Binding-site contacts:
Ligand atom C7 contacts residue HIS138 of chain 1.B at 4.5 Å.
Ligand atom C1 contacts residue PRO136 of chain 1.B at 4.1 Å (hydrophobic).
Ligand atom F2 contacts residue HIS138 of chain 1.B at 3.2 Å.
Ligand atom F3 contacts residue PRO136 of chain 1.B at 2.7 Å.
Ligand atom F2 contacts residue SER128 of chain 1.B at 3.8 Å.
Ligand atom C6 contacts residue PRO136 of chain 1.B at 4.4 Å (hydrophobic).
Ligand atom C1 contacts residue HIS138 of chain 1.B at 3.7 Å.
Ligand atom C5 contacts residue HIS138 of chain 1.B at 4.0 Å.
Ligand atom F3 contacts residue PRO62 of chain 1.B at 3.6 Å.
Ligand atom F4 contacts residue HIS138 of chain 1.B at 3.7 Å.
Ligand atom O1 contacts residue GLY121 of chain 1.B at 4.3 Å.
Ligand atom C6 contacts residue HIS138 of chain 1.B at 4.0 Å.
Ligand atom C2 contacts residue PRO136 of chain 1.B at 3.7 Å (hydrophobic).
Ligand atom F4 contacts residue PRO136 of chain 1.B at 4.4 Å.
Ligand atom C7 contacts residue SER128 of chain 1.B at 4.3 Å.
Ligand atom C4 contacts residue HIS138 of chain 1.B at 3.3 Å.
Ligand atom C2 contacts residue HIS138 of chain 1.B at 3.4 Å.
Ligand atom O1 contacts residue THR122 of chain 1.B at 3.6 Å.
Ligand atom O1 contacts residue HIS138 of chain 1.B at 4.0 Å.
Ligand atom C5 contacts residue PRO136 of chain 1.B at 4.4 Å (hydrophobic).
Ligand atom F3 contacts residue HIS138 of chain 1.B at 3.0 Å.
Ligand atom F4 contacts residue LEU61 of chain 1.B at 4.3 Å.
Ligand atom C4 contacts residue PRO136 of chain 1.B at 4.2 Å (hydrophobic).
Ligand atom C3 contacts residue ILE137 of chain 1.B at 4.4 Å (hydrophobic).
Ligand atom O1 contacts residue THR127 of chain 1.B at 4.3 Å.
Ligand atom F2 contacts residue PRO136 of chain 1.B at 3.7 Å.
Ligand atom F2 contacts residue ILE137 of chain 1.B at 3.2 Å.
Ligand atom C2 contacts residue ILE137 of chain 1.B at 4.3 Å (hydrophobic).
Ligand atom C3 contacts residue PRO136 of chain 1.B at 3.4 Å (hydrophobic).
Ligand atom F3 contacts residue ILE137 of chain 1.B at 3.7 Å.
Ligand atom O1 contacts residue SER128 of chain 1.B at 3.4 Å.
Ligand atom F4 contacts residue PRO62 of chain 1.B at 4.0 Å.
Ligand atom C3 contacts residue HIS138 of chain 1.B at 3.1 Å.

A protein and the small-molecule ligand that binds it are described below.
Small molecule (SMILES): OCc1c(F)c(F)c(F)c(F)c1F

Sequence of chain 1.B:
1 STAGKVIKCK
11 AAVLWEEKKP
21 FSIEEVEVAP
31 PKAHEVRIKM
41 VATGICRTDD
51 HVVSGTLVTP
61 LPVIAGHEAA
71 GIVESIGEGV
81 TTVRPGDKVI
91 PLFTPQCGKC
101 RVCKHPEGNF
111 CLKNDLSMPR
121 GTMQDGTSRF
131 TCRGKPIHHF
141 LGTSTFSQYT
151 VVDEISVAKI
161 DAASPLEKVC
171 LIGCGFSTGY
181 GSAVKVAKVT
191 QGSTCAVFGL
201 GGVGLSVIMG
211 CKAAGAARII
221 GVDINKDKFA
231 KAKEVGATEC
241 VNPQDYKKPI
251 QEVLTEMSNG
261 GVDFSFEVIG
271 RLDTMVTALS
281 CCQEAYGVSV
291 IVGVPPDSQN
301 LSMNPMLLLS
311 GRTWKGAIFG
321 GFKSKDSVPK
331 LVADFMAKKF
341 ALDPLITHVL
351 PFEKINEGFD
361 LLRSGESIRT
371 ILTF